Binding-site contacts:
Ligand atom C15 contacts residue GLN100 of chain 1.B at 4.1 Å.
Ligand atom O contacts residue MET161 of chain 1.B at 3.7 Å.
Ligand atom C7 contacts residue ALA198 of chain 1.B at 3.5 Å (hydrophobic).
Ligand atom O contacts residue GLY96 of chain 1.B at 3.5 Å (h-bond).
Ligand atom C10 contacts residue MET98 of chain 1.B at 3.3 Å (hydrophobic).
Ligand atom N2 contacts residue MET98 of chain 1.B at 3.3 Å (h-bond).
Ligand atom C4 contacts residue MET161 of chain 1.B at 4.0 Å (hydrophobic).
Ligand atom O contacts residue PHE97 of chain 1.B at 3.5 Å.
Ligand atom C5 contacts residue NAD1 of chain 1.G at 3.6 Å.
Ligand atom C4 contacts residue NAD1 of chain 1.G at 3.6 Å.
Ligand atom C10 contacts residue PHE97 of chain 1.B at 4.0 Å (hydrophobic).
Ligand atom N3 contacts residue PHE97 of chain 1.B at 3.7 Å.
Ligand atom C8 contacts residue PHE97 of chain 1.B at 3.9 Å (hydrophobic).
Ligand atom C1 contacts residue MET199 of chain 1.B at 4.0 Å (hydrophobic).
Ligand atom S contacts residue MET161 of chain 1.B at 4.0 Å.
Ligand atom N4 contacts residue ALA206 of chain 1.B at 4.0 Å.
Ligand atom N3 contacts residue MET98 of chain 1.B at 2.9 Å (h-bond).
Ligand atom C8 contacts residue ALA198 of chain 1.B at 4.0 Å (hydrophobic).
Ligand atom C5 contacts residue GLY96 of chain 1.B at 3.4 Å.
Ligand atom N contacts residue NAD1 of chain 1.G at 2.7 Å (h-bond).
Ligand atom C17 contacts residue NAD1 of chain 1.G at 3.8 Å.
Ligand atom C2 contacts residue MET103 of chain 1.B at 3.9 Å (hydrophobic).
Ligand atom C3 contacts residue NAD1 of chain 1.G at 3.7 Å.
Ligand atom C contacts residue MET199 of chain 1.B at 3.4 Å (hydrophobic).
Ligand atom C9 contacts residue MET98 of chain 1.B at 4.0 Å (hydrophobic).
Ligand atom N2 contacts residue PHE97 of chain 1.B at 3.6 Å.
Ligand atom S contacts residue GLY96 of chain 1.B at 3.4 Å (h-bond).
Ligand atom C6 contacts residue GLY96 of chain 1.B at 3.5 Å.
Ligand atom C2 contacts residue TYR158 of chain 1.B at 3.8 Å (hydrophobic).
Ligand atom O1 contacts residue PHE97 of chain 1.B at 3.9 Å.
Ligand atom C contacts residue ALA198 of chain 1.B at 3.8 Å (hydrophobic).
Ligand atom C10 contacts residue PRO99 of chain 1.B at 4.1 Å (hydrophobic).
Ligand atom C13 contacts residue ILE202 of chain 1.B at 3.7 Å (hydrophobic).
Ligand atom O contacts residue MET98 of chain 1.B at 3.9 Å.
Ligand atom S contacts residue NAD1 of chain 1.G at 3.5 Å (h-bond).
Ligand atom C9 contacts residue PHE97 of chain 1.B at 3.8 Å (hydrophobic).
Ligand atom N contacts residue MET161 of chain 1.B at 3.9 Å.
Ligand atom C10 contacts residue GLN100 of chain 1.B at 3.8 Å.
Ligand atom C1 contacts residue MET103 of chain 1.B at 4.0 Å (hydrophobic).
Ligand atom C17 contacts residue PHE149 of chain 1.B at 3.7 Å (hydrophobic).

This protein binds this small molecule.
Small molecule (SMILES): Cc1cc(CNC(=O)c2cc(CSc3nc(C)cc(C)n3)on2)ccn1

Sequence of chain 1.B:
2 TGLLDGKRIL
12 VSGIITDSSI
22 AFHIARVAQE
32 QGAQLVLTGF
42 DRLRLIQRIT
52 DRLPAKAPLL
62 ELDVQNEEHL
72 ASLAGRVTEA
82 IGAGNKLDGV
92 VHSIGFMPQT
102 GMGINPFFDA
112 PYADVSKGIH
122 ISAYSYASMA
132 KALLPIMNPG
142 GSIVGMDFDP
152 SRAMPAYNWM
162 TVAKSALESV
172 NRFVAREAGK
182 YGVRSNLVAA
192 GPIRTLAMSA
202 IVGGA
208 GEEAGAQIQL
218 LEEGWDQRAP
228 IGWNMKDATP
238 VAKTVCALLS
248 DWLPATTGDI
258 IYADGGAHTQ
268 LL